The protein below binds the small molecule below.
Small molecule (SMILES): CC(=O)N[C@@H]1[C@@H](O)[C@H](O)[C@@H](CO)O[C@H]1O

Sequence of chain 1.B:
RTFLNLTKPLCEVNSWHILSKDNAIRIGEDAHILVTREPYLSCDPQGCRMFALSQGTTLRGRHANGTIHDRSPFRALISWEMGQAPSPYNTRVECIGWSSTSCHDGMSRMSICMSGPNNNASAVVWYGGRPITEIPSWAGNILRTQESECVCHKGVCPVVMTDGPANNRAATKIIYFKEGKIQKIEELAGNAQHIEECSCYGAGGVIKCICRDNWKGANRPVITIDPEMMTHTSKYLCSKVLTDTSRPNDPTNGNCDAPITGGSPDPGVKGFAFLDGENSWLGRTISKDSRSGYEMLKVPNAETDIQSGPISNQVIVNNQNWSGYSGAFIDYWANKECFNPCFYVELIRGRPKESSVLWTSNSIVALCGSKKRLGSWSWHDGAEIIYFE

Binding-site contacts:
Ligand atom C6 contacts residue LYS154 of chain 1.B at 4.5 Å.
Ligand atom C2 contacts residue ASN5 of chain 1.B at 2.3 Å.
Ligand atom O5 contacts residue ASN5 of chain 1.B at 2.3 Å (h-bond).
Ligand atom C3 contacts residue ASN5 of chain 1.B at 3.7 Å.
Ligand atom O7 contacts residue ASN5 of chain 1.B at 2.6 Å (h-bond).
Ligand atom C7 contacts residue ASN5 of chain 1.B at 3.1 Å.
Ligand atom C1 contacts residue PHE3 of chain 1.B at 4.3 Å (hydrophobic).
Ligand atom N2 contacts residue ASN5 of chain 1.B at 3.0 Å (h-bond).
Ligand atom C4 contacts residue ASN5 of chain 1.B at 4.1 Å.
Ligand atom O5 contacts residue LYS154 of chain 1.B at 4.0 Å.
Ligand atom O6 contacts residue LYS154 of chain 1.B at 3.7 Å.
Ligand atom O7 contacts residue THR7 of chain 1.B at 4.4 Å.
Ligand atom C1 contacts residue ASN5 of chain 1.B at 1.4 Å.
Ligand atom C5 contacts residue ASN5 of chain 1.B at 3.6 Å.